The protein below binds the small molecule below.
Small molecule (SMILES): COc1ccc2c(O[C@H]3C[C@H]4C(=O)N(C)CCCC/C=C\[C@@H]5C[C@@]5(C(=O)NS(=O)(=O)C5(C)CC5)NC(=O)N4C3)cc(-c3nc(C(C)C)cs3)nc2c1F

Binding-site contacts:
Ligand atom C5 contacts residue ARG156 of chain 1.E at 3.2 Å.
Ligand atom O49 contacts residue SER140 of chain 1.E at 2.5 Å (h-bond).
Ligand atom C12 contacts residue ASP80 of chain 1.E at 3.5 Å.
Ligand atom C38 contacts residue LYS137 of chain 1.E at 3.6 Å.
Ligand atom C12 contacts residue GLN81 of chain 1.E at 3.6 Å.
Ligand atom N45 contacts residue SER140 of chain 1.E at 3.3 Å (h-bond).
Ligand atom C44 contacts residue SER140 of chain 1.E at 3.4 Å.
Ligand atom O50 contacts residue GLY138 of chain 1.E at 3.3 Å (h-bond).
Ligand atom N45 contacts residue HIS58 of chain 1.E at 3.3 Å (h-bond).
Ligand atom N40 contacts residue HIS58 of chain 1.E at 3.4 Å (h-bond).
Ligand atom C36 contacts residue ALA158 of chain 1.E at 3.4 Å (hydrophobic).
Ligand atom C3 contacts residue ARG156 of chain 1.E at 3.4 Å.
Ligand atom O46 contacts residue SER140 of chain 1.E at 3.3 Å (h-bond).
Ligand atom C12 contacts residue ARG156 of chain 1.E at 3.0 Å.
Ligand atom C38 contacts residue LEU136 of chain 1.E at 3.6 Å (hydrophobic).
Ligand atom C43 contacts residue PHE155 of chain 1.E at 3.2 Å (hydrophobic).
Ligand atom C43 contacts residue ARG156 of chain 1.E at 3.5 Å.
Ligand atom N40 contacts residue ARG156 of chain 1.E at 2.9 Å (salt-bridge).
Ligand atom S47 contacts residue SER140 of chain 1.E at 3.4 Å (h-bond).
Ligand atom C41 contacts residue ARG156 of chain 1.E at 3.6 Å.
Ligand atom C36 contacts residue VAL133 of chain 1.E at 3.4 Å (hydrophobic).
Ligand atom N45 contacts residue LYS137 of chain 1.E at 3.3 Å (salt-bridge).
Ligand atom C26 contacts residue HIS58 of chain 1.E at 3.6 Å.
Ligand atom O30 contacts residue ALA158 of chain 1.E at 3.6 Å.
Ligand atom O46 contacts residue GLY138 of chain 1.E at 3.0 Å (h-bond).
Ligand atom O50 contacts residue LYS137 of chain 1.E at 3.1 Å.
Ligand atom C18 contacts residue HIS58 of chain 1.E at 3.5 Å.
Ligand atom C35 contacts residue VAL133 of chain 1.E at 3.4 Å (hydrophobic).
Ligand atom C8 contacts residue ASP82 of chain 1.E at 3.6 Å.
Ligand atom C52 contacts residue GLY59 of chain 1.E at 3.6 Å.
Ligand atom O11 contacts residue ARG156 of chain 1.E at 2.7 Å (salt-bridge).
Ligand atom N7 contacts residue ASP82 of chain 1.E at 3.5 Å (salt-bridge).
Ligand atom O49 contacts residue GLY138 of chain 1.E at 3.4 Å.
Ligand atom N16 contacts residue HIS58 of chain 1.E at 3.6 Å.
Ligand atom C52 contacts residue HIS58 of chain 1.E at 3.4 Å.
Ligand atom C29 contacts residue LYS137 of chain 1.E at 3.2 Å.
Ligand atom C26 contacts residue ARG156 of chain 1.E at 3.4 Å.
Ligand atom C19 contacts residue TYR57 of chain 1.E at 3.5 Å (hydrophobic).
Ligand atom O46 contacts residue SER139 of chain 1.E at 3.4 Å (h-bond).
Ligand atom O39 contacts residue LYS137 of chain 1.E at 2.4 Å (salt-bridge).

Sequence of chain 1.E:
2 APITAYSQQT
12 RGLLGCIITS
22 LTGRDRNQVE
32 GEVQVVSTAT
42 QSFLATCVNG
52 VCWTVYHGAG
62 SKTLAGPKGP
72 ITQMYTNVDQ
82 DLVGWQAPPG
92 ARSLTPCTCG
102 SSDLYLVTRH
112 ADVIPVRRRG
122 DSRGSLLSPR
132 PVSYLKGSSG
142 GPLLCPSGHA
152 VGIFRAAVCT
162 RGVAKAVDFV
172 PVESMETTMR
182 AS